Sequence of chain 49.C:
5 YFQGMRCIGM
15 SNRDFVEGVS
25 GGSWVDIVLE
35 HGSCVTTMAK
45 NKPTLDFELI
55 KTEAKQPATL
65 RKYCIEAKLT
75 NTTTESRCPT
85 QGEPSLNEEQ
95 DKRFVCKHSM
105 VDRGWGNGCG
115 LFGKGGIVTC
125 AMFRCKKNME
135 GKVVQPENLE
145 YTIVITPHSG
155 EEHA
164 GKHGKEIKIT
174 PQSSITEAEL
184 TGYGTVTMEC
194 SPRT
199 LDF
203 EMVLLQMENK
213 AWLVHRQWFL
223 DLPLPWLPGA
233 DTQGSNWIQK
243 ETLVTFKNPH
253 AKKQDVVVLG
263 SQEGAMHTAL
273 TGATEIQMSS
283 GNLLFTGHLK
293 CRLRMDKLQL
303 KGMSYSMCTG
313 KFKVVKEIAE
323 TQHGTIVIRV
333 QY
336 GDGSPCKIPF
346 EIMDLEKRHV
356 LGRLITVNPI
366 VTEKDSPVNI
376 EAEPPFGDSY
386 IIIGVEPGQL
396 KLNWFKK

Sequence of chain 49.D:
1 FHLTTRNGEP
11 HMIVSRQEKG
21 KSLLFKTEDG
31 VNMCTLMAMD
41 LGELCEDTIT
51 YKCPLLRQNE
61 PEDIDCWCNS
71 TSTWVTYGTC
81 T

The small molecule below binds the protein below.
Small molecule (SMILES): CC(=O)N[C@@H]1[C@@H](O)[C@H](O)[C@@H](CO)O[C@H]1O

Binding-site contacts:
Ligand atom O6 contacts residue ASN75 of chain 49.C at 3.8 Å.
Ligand atom C6 contacts residue ASN75 of chain 49.C at 3.8 Å.
Ligand atom C5 contacts residue ASN75 of chain 49.C at 3.2 Å.
Ligand atom O6 contacts residue CYS45 of chain 49.D at 3.4 Å (h-bond).
Ligand atom C6 contacts residue THR48 of chain 49.D at 4.4 Å.
Ligand atom O6 contacts residue THR48 of chain 49.D at 4.0 Å.
Ligand atom O3 contacts residue NAG1 of chain 49.T at 2.4 Å (h-bond).
Ligand atom C7 contacts residue ASN75 of chain 49.C at 2.8 Å.
Ligand atom N2 contacts residue ASN75 of chain 49.C at 3.0 Å (h-bond).
Ligand atom C2 contacts residue ASN75 of chain 49.C at 2.6 Å.
Ligand atom C8 contacts residue MET126 of chain 49.C at 3.7 Å (hydrophobic).
Ligand atom C6 contacts residue CYS45 of chain 49.D at 4.4 Å (hydrophobic).
Ligand atom O7 contacts residue MET126 of chain 49.C at 3.1 Å.
Ligand atom C8 contacts residue PHE98 of chain 49.C at 3.6 Å (hydrophobic).
Ligand atom C2 contacts residue NAG1 of chain 49.T at 4.1 Å.
Ligand atom C3 contacts residue NAG1 of chain 49.T at 3.3 Å.
Ligand atom O5 contacts residue THR48 of chain 49.D at 4.0 Å.
Ligand atom C4 contacts residue ASN75 of chain 49.C at 4.0 Å.
Ligand atom O5 contacts residue ASN75 of chain 49.C at 2.1 Å (h-bond).
Ligand atom O6 contacts residue NAG1 of chain 49.T at 4.1 Å.
Ligand atom C5 contacts residue NAG1 of chain 49.T at 3.7 Å.
Ligand atom O4 contacts residue NAG1 of chain 49.T at 1.6 Å.
Ligand atom C7 contacts residue MET126 of chain 49.C at 3.8 Å (hydrophobic).
Ligand atom O6 contacts residue GLU46 of chain 49.D at 3.8 Å.
Ligand atom C8 contacts residue ASN75 of chain 49.C at 3.0 Å.
Ligand atom C4 contacts residue NAG1 of chain 49.T at 2.9 Å.
Ligand atom O7 contacts residue ASN75 of chain 49.C at 3.2 Å (h-bond).
Ligand atom C1 contacts residue ASN75 of chain 49.C at 1.3 Å.
Ligand atom C3 contacts residue ASN75 of chain 49.C at 3.5 Å.
Ligand atom C6 contacts residue NAG1 of chain 49.T at 3.4 Å.